Sequence of chain 1.A:
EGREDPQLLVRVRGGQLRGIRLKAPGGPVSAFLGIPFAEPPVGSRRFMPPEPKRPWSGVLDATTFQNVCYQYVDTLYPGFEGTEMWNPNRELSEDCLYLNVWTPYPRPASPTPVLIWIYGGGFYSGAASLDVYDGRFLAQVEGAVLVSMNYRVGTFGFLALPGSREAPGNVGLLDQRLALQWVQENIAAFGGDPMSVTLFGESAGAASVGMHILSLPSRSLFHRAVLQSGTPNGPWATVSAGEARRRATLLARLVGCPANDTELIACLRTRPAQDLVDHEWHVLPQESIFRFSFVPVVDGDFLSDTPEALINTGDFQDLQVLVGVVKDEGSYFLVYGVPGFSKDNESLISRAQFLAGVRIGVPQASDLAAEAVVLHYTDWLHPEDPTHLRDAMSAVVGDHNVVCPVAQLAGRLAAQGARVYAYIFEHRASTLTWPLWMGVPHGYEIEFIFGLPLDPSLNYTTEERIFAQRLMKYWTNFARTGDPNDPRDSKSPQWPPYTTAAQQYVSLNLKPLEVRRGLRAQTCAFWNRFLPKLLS

A protein and the small-molecule ligand that binds it are described below.
Small molecule (SMILES): CC(=O)N[C@@H]1[C@@H](O)[C@H](O)[C@@H](CO)O[C@H]1O

Binding-site contacts:
Ligand atom C2 contacts residue ASN464 of chain 1.A at 2.5 Å.
Ligand atom C7 contacts residue SER462 of chain 1.A at 4.3 Å.
Ligand atom N2 contacts residue SER462 of chain 1.A at 4.3 Å.
Ligand atom C8 contacts residue SER462 of chain 1.A at 3.6 Å.
Ligand atom N2 contacts residue ASN464 of chain 1.A at 3.0 Å (h-bond).
Ligand atom C1 contacts residue ASN464 of chain 1.A at 1.5 Å.
Ligand atom C5 contacts residue ASN464 of chain 1.A at 3.7 Å.
Ligand atom C8 contacts residue ASN464 of chain 1.A at 4.1 Å.
Ligand atom O7 contacts residue ASN464 of chain 1.A at 3.1 Å (h-bond).
Ligand atom C3 contacts residue ASN464 of chain 1.A at 3.9 Å.
Ligand atom C4 contacts residue ASN464 of chain 1.A at 4.2 Å.
Ligand atom C7 contacts residue ASN464 of chain 1.A at 3.1 Å.
Ligand atom O5 contacts residue ASN464 of chain 1.A at 2.4 Å (h-bond).